Sequence of chain 1.C:
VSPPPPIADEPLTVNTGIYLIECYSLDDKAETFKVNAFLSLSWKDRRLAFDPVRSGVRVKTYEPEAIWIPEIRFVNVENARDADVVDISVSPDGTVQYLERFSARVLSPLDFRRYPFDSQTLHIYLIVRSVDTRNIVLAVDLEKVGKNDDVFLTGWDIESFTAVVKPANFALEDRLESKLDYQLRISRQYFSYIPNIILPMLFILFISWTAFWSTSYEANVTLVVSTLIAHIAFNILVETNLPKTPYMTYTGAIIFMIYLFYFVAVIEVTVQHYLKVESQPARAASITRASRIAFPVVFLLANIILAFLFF

This small molecule binds to this protein.
Small molecule (SMILES): O=C(O)CCCC(=O)O

Sequence of chain 1.D:
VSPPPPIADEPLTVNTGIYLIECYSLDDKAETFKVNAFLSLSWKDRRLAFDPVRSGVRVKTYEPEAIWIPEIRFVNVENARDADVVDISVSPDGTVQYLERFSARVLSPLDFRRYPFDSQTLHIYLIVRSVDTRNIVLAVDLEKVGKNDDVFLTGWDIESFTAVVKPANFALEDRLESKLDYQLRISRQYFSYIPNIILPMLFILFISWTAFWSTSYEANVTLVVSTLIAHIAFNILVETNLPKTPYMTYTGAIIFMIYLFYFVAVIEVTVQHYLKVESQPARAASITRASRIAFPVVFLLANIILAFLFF

Binding-site contacts:
Ligand atom O3 contacts residue VAL121 of chain 1.D at 3.8 Å.
Ligand atom O3 contacts residue PHE216 of chain 1.D at 3.9 Å.
Ligand atom C4 contacts residue ILE173 of chain 1.D at 3.8 Å (hydrophobic).
Ligand atom C3 contacts residue GLU223 of chain 1.D at 4.5 Å.
Ligand atom C5 contacts residue LEU218 of chain 1.D at 4.1 Å (hydrophobic).
Ligand atom C5 contacts residue VAL121 of chain 1.D at 4.4 Å (hydrophobic).
Ligand atom O1 contacts residue ARG119 of chain 1.D at 2.8 Å (salt-bridge).
Ligand atom O3 contacts residue LYS225 of chain 1.D at 4.4 Å.
Ligand atom C1 contacts residue GLU223 of chain 1.D at 3.8 Å.
Ligand atom O2 contacts residue ARG119 of chain 1.D at 3.4 Å (salt-bridge).
Ligand atom C4 contacts residue LEU218 of chain 1.D at 3.6 Å (hydrophobic).
Ligand atom O1 contacts residue ILE173 of chain 1.D at 3.4 Å.
Ligand atom C2 contacts residue ILE173 of chain 1.D at 4.5 Å (hydrophobic).
Ligand atom O3 contacts residue ASN194 of chain 1.C at 4.5 Å.
Ligand atom C1 contacts residue PHE84 of chain 1.C at 3.6 Å (hydrophobic).
Ligand atom C2 contacts residue ILE67 of chain 1.C at 3.7 Å (hydrophobic).
Ligand atom O2 contacts residue ARG147 of chain 1.C at 2.8 Å (salt-bridge).
Ligand atom O4 contacts residue TYR65 of chain 1.C at 3.6 Å.
Ligand atom C2 contacts residue GLU223 of chain 1.D at 4.1 Å.
Ligand atom C4 contacts residue GLU223 of chain 1.D at 4.2 Å.
Ligand atom C5 contacts residue ILE173 of chain 1.D at 4.5 Å (hydrophobic).
Ligand atom C3 contacts residue VAL121 of chain 1.D at 4.0 Å (hydrophobic).
Ligand atom C2 contacts residue PHE84 of chain 1.C at 3.6 Å (hydrophobic).
Ligand atom O4 contacts residue ILE67 of chain 1.C at 4.2 Å.
Ligand atom O2 contacts residue ILE173 of chain 1.D at 3.5 Å.
Ligand atom C1 contacts residue ILE173 of chain 1.D at 3.5 Å (hydrophobic).
Ligand atom O1 contacts residue PHE84 of chain 1.C at 3.5 Å.
Ligand atom C4 contacts residue PHE216 of chain 1.D at 4.4 Å (hydrophobic).
Ligand atom C5 contacts residue PHE216 of chain 1.D at 4.3 Å (hydrophobic).
Ligand atom C2 contacts residue ARG147 of chain 1.C at 4.4 Å.
Ligand atom O2 contacts residue PHE84 of chain 1.C at 4.5 Å.
Ligand atom O3 contacts residue ILE173 of chain 1.D at 4.0 Å.
Ligand atom O1 contacts residue GLU223 of chain 1.D at 2.9 Å (salt-bridge).
Ligand atom O4 contacts residue ASN194 of chain 1.C at 3.8 Å.
Ligand atom O4 contacts residue LEU218 of chain 1.D at 4.0 Å.
Ligand atom C3 contacts residue ILE173 of chain 1.D at 3.8 Å (hydrophobic).
Ligand atom C1 contacts residue ARG119 of chain 1.D at 3.8 Å.
Ligand atom C1 contacts residue ARG147 of chain 1.C at 4.1 Å.
Ligand atom C3 contacts residue ILE67 of chain 1.C at 4.4 Å (hydrophobic).